This small molecule binds to this protein.
Small molecule (SMILES): Nc1nc2c(ncn2[C@H]2CC[C@@H](CO[P](=O)(O)O[P](=O)(O)OP(=O)(O)O)O2)c(=O)[nH]1

Sequence of chain 1.C:
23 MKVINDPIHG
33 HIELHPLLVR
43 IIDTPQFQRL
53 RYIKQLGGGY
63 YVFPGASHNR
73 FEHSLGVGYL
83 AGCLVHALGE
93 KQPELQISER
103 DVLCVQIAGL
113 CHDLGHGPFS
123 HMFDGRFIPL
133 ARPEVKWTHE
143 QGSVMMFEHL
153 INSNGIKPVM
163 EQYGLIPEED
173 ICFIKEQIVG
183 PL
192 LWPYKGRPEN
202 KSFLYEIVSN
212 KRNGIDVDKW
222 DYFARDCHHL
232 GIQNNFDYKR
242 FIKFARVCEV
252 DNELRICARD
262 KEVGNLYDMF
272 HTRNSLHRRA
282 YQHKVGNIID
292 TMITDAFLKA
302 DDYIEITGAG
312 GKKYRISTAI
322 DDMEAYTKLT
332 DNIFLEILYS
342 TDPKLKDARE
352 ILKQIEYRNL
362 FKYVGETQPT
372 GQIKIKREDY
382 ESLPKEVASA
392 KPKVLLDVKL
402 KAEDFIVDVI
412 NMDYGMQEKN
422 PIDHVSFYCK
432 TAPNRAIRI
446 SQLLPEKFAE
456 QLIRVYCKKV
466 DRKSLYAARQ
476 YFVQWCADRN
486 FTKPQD

Binding-site contacts:
Ligand atom O1G contacts residue HIS141 of chain 1.C at 3.5 Å (h-bond).
Ligand atom O3G contacts residue FE1 of chain 1.O at 2.4 Å.
Ligand atom O5' contacts residue TYR223 of chain 1.C at 3.2 Å (h-bond).
Ligand atom C5 contacts residue HIS123 of chain 1.C at 3.6 Å.
Ligand atom O2B contacts residue HIS123 of chain 1.C at 2.5 Å (h-bond).
Ligand atom O3B contacts residue HIS141 of chain 1.C at 3.2 Å (h-bond).
Ligand atom PB contacts residue ARG72 of chain 1.C at 3.4 Å.
Ligand atom O2G contacts residue ASP115 of chain 1.C at 2.5 Å (salt-bridge).
Ligand atom C2' contacts residue HIS278 of chain 1.C at 3.4 Å.
Ligand atom C5' contacts residue HIS123 of chain 1.C at 3.0 Å.
Ligand atom O2A contacts residue HIS123 of chain 1.C at 3.1 Å.
Ligand atom O3G contacts residue HIS114 of chain 1.C at 3.0 Å.
Ligand atom C6 contacts residue HIS123 of chain 1.C at 3.5 Å.
Ligand atom O1B contacts residue FE1 of chain 1.O at 2.0 Å.
Ligand atom O3B contacts residue HIS118 of chain 1.C at 3.3 Å (h-bond).
Ligand atom O1B contacts residue ASP115 of chain 1.C at 3.2 Å (salt-bridge).
Ligand atom O1B contacts residue ASP219 of chain 1.C at 3.4 Å (salt-bridge).
Ligand atom O3B contacts residue ASP115 of chain 1.C at 3.3 Å (salt-bridge).
Ligand atom O6 contacts residue GLY127 of chain 1.C at 3.4 Å.
Ligand atom O2G contacts residue HIS141 of chain 1.C at 2.2 Å (h-bond).
Ligand atom O4' contacts residue HIS123 of chain 1.C at 3.6 Å.
Ligand atom C2 contacts residue HIS123 of chain 1.C at 3.6 Å.
Ligand atom O2B contacts residue ARG72 of chain 1.C at 3.0 Å (salt-bridge).
Ligand atom N7 contacts residue HIS123 of chain 1.C at 3.6 Å (h-bond).
Ligand atom PG contacts residue ASP115 of chain 1.C at 3.0 Å.
Ligand atom PB contacts residue HIS123 of chain 1.C at 3.6 Å.
Ligand atom N1 contacts residue HIS123 of chain 1.C at 3.5 Å.
Ligand atom O3A contacts residue TYR223 of chain 1.C at 3.3 Å.
Ligand atom N3 contacts residue HIS123 of chain 1.C at 3.7 Å.
Ligand atom O3G contacts residue ASP219 of chain 1.C at 2.6 Å (salt-bridge).
Ligand atom O1G contacts residue GLU142 of chain 1.C at 3.5 Å (salt-bridge).
Ligand atom O1A contacts residue LYS220 of chain 1.C at 3.1 Å (salt-bridge).
Ligand atom C2' contacts residue TYR282 of chain 1.C at 3.6 Å (hydrophobic).
Ligand atom O1A contacts residue TYR223 of chain 1.C at 3.3 Å (h-bond).
Ligand atom O1B contacts residue HIS75 of chain 1.C at 3.5 Å (h-bond).
Ligand atom O1B contacts residue ARG72 of chain 1.C at 3.0 Å (salt-bridge).
Ligand atom PG contacts residue HIS141 of chain 1.C at 3.1 Å.
Ligand atom O3G contacts residue ASP115 of chain 1.C at 2.9 Å (salt-bridge).
Ligand atom C4 contacts residue HIS123 of chain 1.C at 3.6 Å.
Ligand atom PB contacts residue FE1 of chain 1.O at 3.4 Å.